Binding-site contacts:
Ligand atom CAD contacts residue PHE310 of chain 1.A at 3.5 Å (hydrophobic).
Ligand atom CAB contacts residue GLU94 of chain 1.A at 3.4 Å.
Ligand atom CAC contacts residue MSE159 of chain 1.A at 3.7 Å.
Ligand atom CAB contacts residue TYR156 of chain 1.A at 3.8 Å (hydrophobic).
Ligand atom CA contacts residue TRP231 of chain 1.A at 4.1 Å (hydrophobic).
Ligand atom OXT contacts residue THR179 of chain 1.A at 3.5 Å.
Ligand atom CAB contacts residue PRO95 of chain 1.A at 3.6 Å (hydrophobic).
Ligand atom O contacts residue GLU42 of chain 1.A at 3.6 Å (salt-bridge).
Ligand atom CA contacts residue THR177 of chain 1.A at 3.2 Å.
Ligand atom OAG contacts residue MG1 of chain 1.I at 2.4 Å.
Ligand atom OAG contacts residue GLU94 of chain 1.A at 3.3 Å (salt-bridge).
Ligand atom CAH contacts residue GLU42 of chain 1.A at 3.6 Å.
Ligand atom OXT contacts residue ARG227 of chain 1.A at 3.1 Å (salt-bridge).
Ligand atom O contacts residue THR177 of chain 1.A at 3.2 Å (h-bond).
Ligand atom NAA contacts residue PHE310 of chain 1.A at 3.7 Å.
Ligand atom CAC contacts residue GLU94 of chain 1.A at 4.0 Å.
Ligand atom CAC contacts residue MSE173 of chain 1.A at 3.7 Å.
Ligand atom CB contacts residue THR179 of chain 1.A at 3.7 Å.
Ligand atom CAH contacts residue GLU94 of chain 1.A at 3.9 Å.
Ligand atom CA contacts residue GLU42 of chain 1.A at 3.5 Å.
Ligand atom CAE contacts residue GLU94 of chain 1.A at 3.5 Å.
Ligand atom C contacts residue THR179 of chain 1.A at 3.6 Å.
Ligand atom NAA contacts residue ARG322 of chain 1.A at 2.8 Å (salt-bridge).
Ligand atom SAF contacts residue MG1 of chain 1.I at 3.7 Å.
Ligand atom CAB contacts residue MSE159 of chain 1.A at 3.8 Å.
Ligand atom N contacts residue GLU42 of chain 1.A at 2.7 Å (salt-bridge).
Ligand atom CAH contacts residue MG1 of chain 1.I at 4.1 Å.
Ligand atom O contacts residue THR179 of chain 1.A at 3.2 Å (h-bond).
Ligand atom C contacts residue ARG227 of chain 1.A at 3.5 Å.
Ligand atom C contacts residue TRP231 of chain 1.A at 3.8 Å (hydrophobic).
Ligand atom O contacts residue ARG227 of chain 1.A at 3.0 Å (salt-bridge).
Ligand atom CB contacts residue GLU42 of chain 1.A at 3.4 Å.
Ligand atom C contacts residue GLU42 of chain 1.A at 3.8 Å.
Ligand atom N contacts residue MSE173 of chain 1.A at 4.0 Å.
Ligand atom OXT contacts residue TRP231 of chain 1.A at 3.1 Å (h-bond).
Ligand atom C contacts residue THR177 of chain 1.A at 3.4 Å.
Ligand atom OAG contacts residue GLU42 of chain 1.A at 3.3 Å (salt-bridge).
Ligand atom N contacts residue THR177 of chain 1.A at 3.0 Å (h-bond).
Ligand atom SAF contacts residue GLU94 of chain 1.A at 3.9 Å.
Ligand atom O contacts residue CYS178 of chain 1.A at 3.1 Å.

Sequence of chain 1.A:
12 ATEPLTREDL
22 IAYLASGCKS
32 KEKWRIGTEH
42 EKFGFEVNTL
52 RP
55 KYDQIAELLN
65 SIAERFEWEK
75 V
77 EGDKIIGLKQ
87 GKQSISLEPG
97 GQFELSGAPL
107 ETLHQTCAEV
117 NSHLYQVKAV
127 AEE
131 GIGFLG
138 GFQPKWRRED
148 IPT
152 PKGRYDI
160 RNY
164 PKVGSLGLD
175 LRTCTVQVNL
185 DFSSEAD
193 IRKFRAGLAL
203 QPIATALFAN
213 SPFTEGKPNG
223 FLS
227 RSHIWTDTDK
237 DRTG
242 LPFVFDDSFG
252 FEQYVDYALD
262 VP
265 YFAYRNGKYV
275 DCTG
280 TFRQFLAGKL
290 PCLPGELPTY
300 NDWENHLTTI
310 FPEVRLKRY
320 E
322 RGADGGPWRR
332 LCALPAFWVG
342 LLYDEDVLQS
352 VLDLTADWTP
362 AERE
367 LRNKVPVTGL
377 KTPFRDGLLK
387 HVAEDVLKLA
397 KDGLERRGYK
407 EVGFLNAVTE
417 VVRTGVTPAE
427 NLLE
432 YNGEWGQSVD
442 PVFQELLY

The small molecule below binds the protein below.
Small molecule (SMILES): CCCCS(=N)(=O)CC[C@H](N)C(=O)O